Sequence of chain 1.A:
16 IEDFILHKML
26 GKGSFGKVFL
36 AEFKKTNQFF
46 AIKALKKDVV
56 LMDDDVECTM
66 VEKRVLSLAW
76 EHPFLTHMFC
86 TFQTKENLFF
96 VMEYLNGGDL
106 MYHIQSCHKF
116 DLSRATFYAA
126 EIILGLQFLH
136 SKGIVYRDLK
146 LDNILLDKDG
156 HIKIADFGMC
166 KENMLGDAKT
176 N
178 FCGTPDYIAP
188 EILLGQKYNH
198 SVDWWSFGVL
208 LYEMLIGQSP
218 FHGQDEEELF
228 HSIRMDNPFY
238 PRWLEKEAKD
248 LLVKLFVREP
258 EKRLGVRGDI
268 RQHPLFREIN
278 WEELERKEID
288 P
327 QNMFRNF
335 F

This protein binds this small molecule.
Small molecule (SMILES): CN[C@@H]1C[C@H]2O[C@@](C)([C@@H]1OC)n1c3ccccc3c3c4c(c5c6ccccc6n2c5c31)C(=O)NC4

Binding-site contacts:
Ligand atom C15 contacts residue LYS48 of chain 1.A at 3.4 Å.
Ligand atom C6 contacts residue LEU150 of chain 1.A at 3.8 Å (hydrophobic).
Ligand atom C6 contacts residue LEU25 of chain 1.A at 3.6 Å (hydrophobic).
Ligand atom N1 contacts residue ALA46 of chain 1.A at 3.2 Å.
Ligand atom O5 contacts residue LEU100 of chain 1.A at 2.6 Å (h-bond).
Ligand atom C10 contacts residue LEU150 of chain 1.A at 3.5 Å (hydrophobic).
Ligand atom O4 contacts residue LEU25 of chain 1.A at 3.6 Å.
Ligand atom C14 contacts residue ASP161 of chain 1.A at 3.8 Å.
Ligand atom O4 contacts residue GLY26 of chain 1.A at 3.6 Å.
Ligand atom O6 contacts residue ASP147 of chain 1.A at 3.3 Å (salt-bridge).
Ligand atom C15 contacts residue ASP161 of chain 1.A at 3.6 Å.
Ligand atom C8 contacts residue ALA46 of chain 1.A at 3.5 Å (hydrophobic).
Ligand atom C3 contacts residue LEU100 of chain 1.A at 3.6 Å (hydrophobic).
Ligand atom C27 contacts residue ASP147 of chain 1.A at 3.2 Å.
Ligand atom C16 contacts residue GLY28 of chain 1.A at 3.7 Å.
Ligand atom N4 contacts residue ASP104 of chain 1.A at 3.8 Å.
Ligand atom C5 contacts residue LEU25 of chain 1.A at 3.6 Å (hydrophobic).
Ligand atom C20 contacts residue LEU25 of chain 1.A at 3.8 Å (hydrophobic).
Ligand atom N4 contacts residue ASP147 of chain 1.A at 2.6 Å (salt-bridge).
Ligand atom C9 contacts residue ALA46 of chain 1.A at 3.5 Å (hydrophobic).
Ligand atom C8 contacts residue GLU98 of chain 1.A at 3.6 Å.
Ligand atom C24 contacts residue ASP104 of chain 1.A at 3.6 Å.
Ligand atom C4 contacts residue LEU100 of chain 1.A at 3.3 Å (hydrophobic).
Ligand atom C27 contacts residue ALA160 of chain 1.A at 3.8 Å (hydrophobic).
Ligand atom C17 contacts residue VAL33 of chain 1.A at 3.7 Å (hydrophobic).
Ligand atom C26 contacts residue LYS27 of chain 1.A at 3.2 Å.
Ligand atom C27 contacts residue ASN148 of chain 1.A at 3.6 Å.
Ligand atom C22 contacts residue ASP147 of chain 1.A at 3.8 Å.
Ligand atom C26 contacts residue GLY28 of chain 1.A at 3.4 Å.
Ligand atom C23 contacts residue ASP147 of chain 1.A at 3.7 Å.
Ligand atom C28 contacts residue ASP147 of chain 1.A at 3.7 Å.
Ligand atom C8 contacts residue LEU100 of chain 1.A at 3.6 Å (hydrophobic).
Ligand atom O5 contacts residue TYR99 of chain 1.A at 3.5 Å.
Ligand atom N1 contacts residue GLU98 of chain 1.A at 2.8 Å (salt-bridge).
Ligand atom C7 contacts residue LEU150 of chain 1.A at 3.4 Å (hydrophobic).
Ligand atom C9 contacts residue GLU98 of chain 1.A at 3.7 Å.
Ligand atom C28 contacts residue ASP104 of chain 1.A at 3.3 Å.
Ligand atom C13 contacts residue MET97 of chain 1.A at 3.5 Å (hydrophobic).
Ligand atom C25 contacts residue LEU25 of chain 1.A at 3.2 Å (hydrophobic).
Ligand atom C26 contacts residue GLY26 of chain 1.A at 3.6 Å.